Binding-site contacts:
Ligand atom CZ3 contacts residue HIS28 of chain 1.D at 4.0 Å.
Ligand atom O contacts residue SER47 of chain 2.F at 2.9 Å (h-bond).
Ligand atom CA contacts residue SER47 of chain 2.F at 3.9 Å.
Ligand atom OXT contacts residue GLY21 of chain 2.F at 3.9 Å.
Ligand atom CA contacts residue GLY21 of chain 2.F at 3.5 Å.
Ligand atom OXT contacts residue THR43 of chain 1.D at 2.6 Å (h-bond).
Ligand atom NE1 contacts residue GLN41 of chain 1.D at 2.9 Å (h-bond).
Ligand atom N contacts residue THR19 of chain 2.F at 2.8 Å (h-bond).
Ligand atom O contacts residue ARG20 of chain 2.F at 3.5 Å.
Ligand atom CD1 contacts residue THR43 of chain 1.D at 3.9 Å.
Ligand atom N contacts residue GLY21 of chain 2.F at 2.7 Å (h-bond).
Ligand atom CD2 contacts residue THR46 of chain 1.D at 4.0 Å.
Ligand atom CG contacts residue SER47 of chain 2.F at 3.8 Å.
Ligand atom C contacts residue THR46 of chain 1.D at 3.9 Å.
Ligand atom O contacts residue THR43 of chain 1.D at 3.6 Å.
Ligand atom CE3 contacts residue HIS28 of chain 1.D at 4.0 Å.
Ligand atom C contacts residue GLY21 of chain 2.F at 3.4 Å.
Ligand atom O contacts residue THR19 of chain 2.F at 4.0 Å.
Ligand atom CB contacts residue SER47 of chain 2.F at 3.4 Å.
Ligand atom CE2 contacts residue GLN41 of chain 1.D at 3.9 Å.
Ligand atom NE1 contacts residue ALA40 of chain 1.D at 3.9 Å.
Ligand atom CA contacts residue THR19 of chain 2.F at 3.7 Å.
Ligand atom CA contacts residue THR24 of chain 2.F at 3.2 Å.
Ligand atom CB contacts residue THR24 of chain 2.F at 3.6 Å.
Ligand atom N contacts residue ARG20 of chain 2.F at 4.0 Å.
Ligand atom OXT contacts residue HIS45 of chain 1.D at 3.8 Å.
Ligand atom N contacts residue THR24 of chain 2.F at 2.8 Å (h-bond).
Ligand atom CD1 contacts residue SER47 of chain 2.F at 3.5 Å.
Ligand atom O contacts residue GLY21 of chain 2.F at 3.0 Å (h-bond).
Ligand atom CB contacts residue THR19 of chain 2.F at 3.7 Å.
Ligand atom OXT contacts residue THR46 of chain 1.D at 2.8 Å (h-bond).
Ligand atom CZ3 contacts residue GLY17 of chain 1.D at 3.7 Å.
Ligand atom CZ2 contacts residue ALA40 of chain 1.D at 3.9 Å (hydrophobic).
Ligand atom N contacts residue ASP23 of chain 2.F at 3.2 Å (salt-bridge).
Ligand atom CH2 contacts residue GLY17 of chain 1.D at 3.5 Å.
Ligand atom C contacts residue SER47 of chain 2.F at 3.5 Å.
Ligand atom CZ2 contacts residue THR46 of chain 1.D at 3.9 Å.
Ligand atom CZ2 contacts residue ILE49 of chain 1.D at 3.9 Å (hydrophobic).
Ligand atom C contacts residue THR43 of chain 1.D at 3.5 Å.
Ligand atom CD1 contacts residue GLN41 of chain 1.D at 3.6 Å.

A small-molecule ligand and the protein it binds are described below.
Small molecule (SMILES): N[C@@H](Cc1c[nH]c2ccccc12)C(=O)O

Sequence of chain 1.D:
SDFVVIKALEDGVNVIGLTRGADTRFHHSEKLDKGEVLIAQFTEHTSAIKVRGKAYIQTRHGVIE

Sequence of chain 2.F:
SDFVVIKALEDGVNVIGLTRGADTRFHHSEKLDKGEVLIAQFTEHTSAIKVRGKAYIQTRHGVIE